Binding-site contacts:
Ligand atom O5 contacts residue LEU354 of chain 1.A at 3.1 Å.
Ligand atom C21 contacts residue SER153 of chain 1.A at 3.7 Å.
Ligand atom O3 contacts residue HIS367 of chain 1.A at 3.0 Å (h-bond).
Ligand atom C28 contacts residue ASN186 of chain 1.A at 3.5 Å.
Ligand atom C7 contacts residue LYS21 of chain 1.A at 3.3 Å.
Ligand atom C30 contacts residue TYR103 of chain 1.A at 3.6 Å (hydrophobic).
Ligand atom C11 contacts residue ARG350 of chain 1.A at 3.3 Å.
Ligand atom O6 contacts residue MET185 of chain 1.A at 3.6 Å.
Ligand atom C15 contacts residue LEU182 of chain 1.A at 3.7 Å (hydrophobic).
Ligand atom C10 contacts residue ARG350 of chain 1.A at 3.8 Å.
Ligand atom C9 contacts residue LEU174 of chain 1.A at 3.5 Å (hydrophobic).
Ligand atom O3 contacts residue LYS21 of chain 1.A at 2.5 Å (salt-bridge).
Ligand atom O5 contacts residue ARG350 of chain 1.A at 3.3 Å (salt-bridge).
Ligand atom O1 contacts residue LYS178 of chain 1.A at 3.4 Å (salt-bridge).
Ligand atom C29 contacts residue ARG350 of chain 1.A at 3.6 Å.
Ligand atom C20 contacts residue SER154 of chain 1.A at 3.7 Å.
Ligand atom C13 contacts residue ARG350 of chain 1.A at 3.6 Å.
Ligand atom C19 contacts residue SER154 of chain 1.A at 3.5 Å.
Ligand atom F1 contacts residue TYR107 of chain 1.A at 3.6 Å.
Ligand atom C11 contacts residue LEU354 of chain 1.A at 3.8 Å (hydrophobic).
Ligand atom O4 contacts residue LYS21 of chain 1.A at 3.3 Å (salt-bridge).
Ligand atom C18 contacts residue MET185 of chain 1.A at 3.6 Å (hydrophobic).
Ligand atom N2 contacts residue TYR103 of chain 1.A at 3.4 Å (h-bond).
Ligand atom C26 contacts residue ILE188 of chain 1.A at 3.7 Å (hydrophobic).
Ligand atom C6 contacts residue HIS367 of chain 1.A at 3.4 Å.
Ligand atom N2 contacts residue LEU182 of chain 1.A at 3.7 Å.
Ligand atom C10 contacts residue LEU174 of chain 1.A at 3.6 Å (hydrophobic).
Ligand atom C7 contacts residue HIS367 of chain 1.A at 3.6 Å.
Ligand atom C26 contacts residue ALA189 of chain 1.A at 3.7 Å (hydrophobic).
Ligand atom O7 contacts residue TYR103 of chain 1.A at 2.9 Å (h-bond).
Ligand atom C16 contacts residue TYR103 of chain 1.A at 3.5 Å (hydrophobic).
Ligand atom F1 contacts residue OLC1 of chain 1.O at 3.7 Å.
Ligand atom C26 contacts residue OLC1 of chain 1.O at 3.4 Å.
Ligand atom C15 contacts residue TYR103 of chain 1.A at 3.2 Å (hydrophobic).
Ligand atom C29 contacts residue ASN186 of chain 1.A at 3.4 Å.
Ligand atom C21 contacts residue SER154 of chain 1.A at 3.4 Å.
Ligand atom O2 contacts residue TYR103 of chain 1.A at 3.0 Å (h-bond).
Ligand atom C3 contacts residue LEU172 of chain 1.A at 3.5 Å (hydrophobic).
Ligand atom F1 contacts residue TYR111 of chain 1.A at 3.7 Å.
Ligand atom C25 contacts residue OLC1 of chain 1.O at 3.3 Å.

Sequence of chain 1.A:
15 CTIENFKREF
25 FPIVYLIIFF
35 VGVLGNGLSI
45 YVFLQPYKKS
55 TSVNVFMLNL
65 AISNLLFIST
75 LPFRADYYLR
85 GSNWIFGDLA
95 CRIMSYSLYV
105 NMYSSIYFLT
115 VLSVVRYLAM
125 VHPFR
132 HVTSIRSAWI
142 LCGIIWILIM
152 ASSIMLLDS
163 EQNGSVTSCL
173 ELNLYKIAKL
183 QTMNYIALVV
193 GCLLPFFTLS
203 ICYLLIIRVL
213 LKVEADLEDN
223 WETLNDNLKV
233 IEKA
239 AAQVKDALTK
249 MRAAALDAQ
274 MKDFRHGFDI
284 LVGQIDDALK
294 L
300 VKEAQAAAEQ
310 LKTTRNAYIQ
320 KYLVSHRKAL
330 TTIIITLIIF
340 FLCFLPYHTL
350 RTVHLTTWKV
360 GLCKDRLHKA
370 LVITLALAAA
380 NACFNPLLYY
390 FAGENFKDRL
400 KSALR

A protein and the small-molecule ligand that binds it are described below.
Small molecule (SMILES): Cc1ccc(F)cc1CCCCOc1ccc(C(=O)Nc2cccc3c2O[C@H](C(=O)O)CN3CCCC(=O)O)cc1